Sequence of chain 1.C:
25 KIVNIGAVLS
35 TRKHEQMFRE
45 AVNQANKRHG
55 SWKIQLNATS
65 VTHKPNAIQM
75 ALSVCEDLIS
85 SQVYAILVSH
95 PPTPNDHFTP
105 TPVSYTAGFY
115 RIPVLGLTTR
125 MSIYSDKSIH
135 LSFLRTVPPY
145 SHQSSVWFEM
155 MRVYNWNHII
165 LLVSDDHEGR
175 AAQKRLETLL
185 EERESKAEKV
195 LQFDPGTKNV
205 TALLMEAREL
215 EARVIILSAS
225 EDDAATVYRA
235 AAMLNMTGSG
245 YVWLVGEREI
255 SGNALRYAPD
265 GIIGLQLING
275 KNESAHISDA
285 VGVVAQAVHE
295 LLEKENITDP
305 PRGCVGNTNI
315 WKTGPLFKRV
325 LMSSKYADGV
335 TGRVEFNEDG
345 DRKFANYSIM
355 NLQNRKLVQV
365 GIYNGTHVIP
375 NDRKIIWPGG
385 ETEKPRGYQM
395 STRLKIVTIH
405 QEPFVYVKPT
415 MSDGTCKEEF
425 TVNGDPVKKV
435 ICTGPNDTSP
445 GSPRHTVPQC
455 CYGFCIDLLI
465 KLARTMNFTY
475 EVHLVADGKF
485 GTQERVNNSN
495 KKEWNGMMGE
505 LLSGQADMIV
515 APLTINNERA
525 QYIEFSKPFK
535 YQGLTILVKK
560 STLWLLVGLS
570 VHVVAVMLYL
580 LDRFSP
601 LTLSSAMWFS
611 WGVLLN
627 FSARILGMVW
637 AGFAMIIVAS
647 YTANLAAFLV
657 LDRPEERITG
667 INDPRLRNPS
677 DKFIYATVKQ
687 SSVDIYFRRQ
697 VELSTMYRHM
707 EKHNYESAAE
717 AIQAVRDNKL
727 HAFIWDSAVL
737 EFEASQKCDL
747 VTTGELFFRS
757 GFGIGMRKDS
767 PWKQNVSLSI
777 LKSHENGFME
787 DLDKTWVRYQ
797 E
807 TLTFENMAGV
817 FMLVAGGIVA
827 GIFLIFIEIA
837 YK

Binding-site contacts:
Ligand atom O7 contacts residue ASN276 of chain 1.C at 3.0 Å (h-bond).
Ligand atom C2 contacts residue ASN276 of chain 1.C at 2.5 Å.
Ligand atom C4 contacts residue ASN276 of chain 1.C at 4.3 Å.
Ligand atom C6 contacts residue ALA279 of chain 1.C at 4.0 Å (hydrophobic).
Ligand atom C7 contacts residue ASN276 of chain 1.C at 3.3 Å.
Ligand atom C1 contacts residue ASN276 of chain 1.C at 1.4 Å.
Ligand atom C6 contacts residue VAL334 of chain 1.C at 4.2 Å (hydrophobic).
Ligand atom O5 contacts residue ASN276 of chain 1.C at 2.4 Å (h-bond).
Ligand atom N2 contacts residue ASN276 of chain 1.C at 2.9 Å (h-bond).
Ligand atom O5 contacts residue ALA279 of chain 1.C at 3.4 Å.
Ligand atom C5 contacts residue ASN276 of chain 1.C at 3.7 Å.
Ligand atom O6 contacts residue VAL334 of chain 1.C at 4.5 Å.
Ligand atom C3 contacts residue ASN276 of chain 1.C at 3.8 Å.
Ligand atom C1 contacts residue ALA279 of chain 1.C at 4.0 Å (hydrophobic).
Ligand atom C5 contacts residue ALA279 of chain 1.C at 3.9 Å (hydrophobic).

A protein and the small-molecule ligand that binds it are described below.
Small molecule (SMILES): CC(=O)N[C@@H]1[C@@H](O)[C@H](O)[C@@H](CO)O[C@H]1O